A small-molecule ligand and the protein it binds are described below.
Small molecule (SMILES): CC(=O)N[C@H]1[C@H](O[C@H]2[C@H](O)[C@@H](NC(C)=O)CO[C@@H]2CO)O[C@H](CO)[C@@H](O)[C@@H]1O

Binding-site contacts:
Ligand atom C4 contacts residue ASN72 of chain 1.C at 4.2 Å.
Ligand atom O6 contacts residue PHE69 of chain 1.C at 4.1 Å.
Ligand atom C3 contacts residue ASN72 of chain 1.C at 3.8 Å.
Ligand atom O7 contacts residue PHE69 of chain 1.C at 4.2 Å.
Ligand atom C7 contacts residue ASN72 of chain 1.C at 4.2 Å.
Ligand atom C2 contacts residue ASN72 of chain 1.C at 2.5 Å.
Ligand atom C1 contacts residue ASN72 of chain 1.C at 1.4 Å.
Ligand atom C8 contacts residue GLU71 of chain 1.C at 3.9 Å.
Ligand atom O5 contacts residue ASN72 of chain 1.C at 2.3 Å (h-bond).
Ligand atom C5 contacts residue ASN72 of chain 1.C at 3.6 Å.
Ligand atom C2 contacts residue PHE69 of chain 1.C at 4.4 Å (hydrophobic).
Ligand atom N2 contacts residue ASN72 of chain 1.C at 3.0 Å (h-bond).

Sequence of chain 1.C:
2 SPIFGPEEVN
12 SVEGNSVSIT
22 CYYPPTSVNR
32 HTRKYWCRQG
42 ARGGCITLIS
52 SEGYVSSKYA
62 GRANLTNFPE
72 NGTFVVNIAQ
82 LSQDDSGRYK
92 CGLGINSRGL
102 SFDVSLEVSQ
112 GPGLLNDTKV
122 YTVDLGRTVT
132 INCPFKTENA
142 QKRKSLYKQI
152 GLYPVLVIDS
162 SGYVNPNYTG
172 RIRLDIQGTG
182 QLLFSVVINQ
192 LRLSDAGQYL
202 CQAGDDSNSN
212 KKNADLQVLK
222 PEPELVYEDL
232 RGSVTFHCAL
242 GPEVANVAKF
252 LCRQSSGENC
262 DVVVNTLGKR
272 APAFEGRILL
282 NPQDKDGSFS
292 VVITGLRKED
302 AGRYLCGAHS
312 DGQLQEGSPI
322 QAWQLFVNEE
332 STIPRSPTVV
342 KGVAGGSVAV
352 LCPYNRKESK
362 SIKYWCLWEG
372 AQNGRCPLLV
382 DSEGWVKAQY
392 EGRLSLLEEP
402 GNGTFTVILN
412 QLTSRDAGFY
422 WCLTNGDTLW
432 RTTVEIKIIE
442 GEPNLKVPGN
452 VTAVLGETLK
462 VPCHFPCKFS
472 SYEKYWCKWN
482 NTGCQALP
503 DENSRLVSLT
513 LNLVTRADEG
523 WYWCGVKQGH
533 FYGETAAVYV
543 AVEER